This small molecule binds to this protein.
Small molecule (SMILES): CC(=O)N[C@@H]1[C@@H](O)[C@H](O)[C@@H](CO)O[C@H]1O

Binding-site contacts:
Ligand atom C6 contacts residue THR121 of chain 1.A at 4.1 Å.
Ligand atom C4 contacts residue ASN119 of chain 1.A at 4.3 Å.
Ligand atom C2 contacts residue ASN119 of chain 1.A at 2.5 Å.
Ligand atom O5 contacts residue ASN119 of chain 1.A at 2.4 Å (h-bond).
Ligand atom O5 contacts residue THR121 of chain 1.A at 3.4 Å (h-bond).
Ligand atom C1 contacts residue ASN119 of chain 1.A at 1.4 Å.
Ligand atom C7 contacts residue ASN119 of chain 1.A at 3.7 Å.
Ligand atom C5 contacts residue THR121 of chain 1.A at 3.5 Å.
Ligand atom N2 contacts residue ASN119 of chain 1.A at 3.0 Å (h-bond).
Ligand atom C8 contacts residue ASN119 of chain 1.A at 3.8 Å.
Ligand atom C1 contacts residue THR121 of chain 1.A at 3.5 Å.
Ligand atom O6 contacts residue THR121 of chain 1.A at 3.5 Å (h-bond).
Ligand atom C3 contacts residue ASN119 of chain 1.A at 3.9 Å.
Ligand atom C8 contacts residue THR121 of chain 1.A at 3.3 Å.
Ligand atom C5 contacts residue ASN119 of chain 1.A at 3.7 Å.

Sequence of chain 1.A:
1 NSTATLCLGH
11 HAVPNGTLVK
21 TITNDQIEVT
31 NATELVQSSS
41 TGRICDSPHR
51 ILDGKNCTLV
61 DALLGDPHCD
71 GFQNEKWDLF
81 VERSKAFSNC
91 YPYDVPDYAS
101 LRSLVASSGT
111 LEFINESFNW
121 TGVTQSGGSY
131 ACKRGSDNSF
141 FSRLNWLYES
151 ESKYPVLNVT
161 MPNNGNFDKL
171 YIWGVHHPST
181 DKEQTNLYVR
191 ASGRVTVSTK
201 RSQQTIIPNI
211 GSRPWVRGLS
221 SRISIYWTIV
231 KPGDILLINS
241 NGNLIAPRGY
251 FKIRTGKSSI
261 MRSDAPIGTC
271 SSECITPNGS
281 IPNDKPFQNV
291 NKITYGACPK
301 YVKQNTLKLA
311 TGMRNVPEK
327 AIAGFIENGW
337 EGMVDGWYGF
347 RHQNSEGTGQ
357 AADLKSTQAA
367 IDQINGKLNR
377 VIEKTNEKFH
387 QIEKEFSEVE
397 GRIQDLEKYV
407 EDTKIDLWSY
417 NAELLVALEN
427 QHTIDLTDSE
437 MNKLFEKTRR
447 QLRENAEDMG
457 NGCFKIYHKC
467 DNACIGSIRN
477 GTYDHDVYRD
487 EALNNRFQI